Sequence of chain 1.A:
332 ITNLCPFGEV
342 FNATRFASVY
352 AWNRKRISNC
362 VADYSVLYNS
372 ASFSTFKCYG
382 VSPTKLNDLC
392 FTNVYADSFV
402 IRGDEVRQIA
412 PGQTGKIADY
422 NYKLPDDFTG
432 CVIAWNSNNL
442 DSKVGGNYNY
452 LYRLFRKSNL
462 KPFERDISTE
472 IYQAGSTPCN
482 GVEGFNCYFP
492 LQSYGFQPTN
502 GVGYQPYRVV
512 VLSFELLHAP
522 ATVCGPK

This protein binds this small molecule.
Small molecule (SMILES): CC(=O)N[C@H]1[C@H](O[C@H]2[C@H](O)[C@@H](NC(C)=O)CO[C@@H]2CO)O[C@H](CO)[C@@H](O)[C@@H]1O

Binding-site contacts:
Ligand atom C8 contacts residue GLY339 of chain 1.A at 4.1 Å.
Ligand atom C7 contacts residue ASN343 of chain 1.A at 4.0 Å.
Ligand atom C4 contacts residue ASN343 of chain 1.A at 4.2 Å.
Ligand atom C1 contacts residue ASN343 of chain 1.A at 1.4 Å.
Ligand atom C3 contacts residue ASN343 of chain 1.A at 3.8 Å.
Ligand atom C5 contacts residue ASN343 of chain 1.A at 3.6 Å.
Ligand atom C2 contacts residue ASN343 of chain 1.A at 2.5 Å.
Ligand atom N2 contacts residue ASN343 of chain 1.A at 2.9 Å (h-bond).
Ligand atom O5 contacts residue ASN343 of chain 1.A at 2.4 Å (h-bond).
Ligand atom C8 contacts residue VAL367 of chain 1.A at 4.2 Å (hydrophobic).